Binding-site contacts:
Ligand atom C5 contacts residue TYR202 of chain 1.B at 4.2 Å (hydrophobic).
Ligand atom CAY contacts residue ILE154 of chain 1.B at 3.6 Å (hydrophobic).
Ligand atom CBH contacts residue ILE154 of chain 1.B at 4.5 Å (hydrophobic).
Ligand atom CBC contacts residue PRO150 of chain 1.B at 4.1 Å (hydrophobic).
Ligand atom CBJ contacts residue TRP204 of chain 1.B at 3.5 Å (hydrophobic).
Ligand atom CCM contacts residue TYR202 of chain 1.B at 4.2 Å (hydrophobic).
Ligand atom C3 contacts residue TYR202 of chain 1.B at 3.9 Å (hydrophobic).
Ligand atom CAW contacts residue LEU146 of chain 1.B at 4.4 Å (hydrophobic).
Ligand atom CBC contacts residue LEU146 of chain 1.B at 3.6 Å (hydrophobic).
Ligand atom C6 contacts residue TRP204 of chain 1.B at 4.4 Å (hydrophobic).
Ligand atom O2 contacts residue TYR202 of chain 1.B at 3.2 Å.
Ligand atom O1 contacts residue TYR202 of chain 1.B at 4.2 Å.
Ligand atom O5 contacts residue TYR202 of chain 1.B at 4.4 Å.
Ligand atom CAY contacts residue LEU146 of chain 1.B at 4.2 Å (hydrophobic).
Ligand atom CAZ contacts residue ILE154 of chain 1.B at 4.1 Å (hydrophobic).
Ligand atom CBD contacts residue ILE154 of chain 1.B at 4.1 Å (hydrophobic).
Ligand atom CBF contacts residue TRP204 of chain 1.B at 4.2 Å (hydrophobic).
Ligand atom CBR contacts residue TRP204 of chain 1.B at 4.0 Å (hydrophobic).
Ligand atom CBQ contacts residue TYR202 of chain 1.B at 3.5 Å (hydrophobic).
Ligand atom CBL contacts residue TRP204 of chain 1.B at 4.0 Å (hydrophobic).
Ligand atom CCR contacts residue TYR202 of chain 1.B at 4.2 Å (hydrophobic).
Ligand atom CBF contacts residue ILE154 of chain 1.B at 4.4 Å (hydrophobic).
Ligand atom CBS contacts residue TYR202 of chain 1.B at 3.9 Å (hydrophobic).
Ligand atom CAY contacts residue THR153 of chain 1.B at 4.3 Å.
Ligand atom CCR contacts residue ASP201 of chain 1.B at 3.7 Å.
Ligand atom C2 contacts residue TYR202 of chain 1.B at 3.8 Å (hydrophobic).
Ligand atom C1 contacts residue TYR202 of chain 1.B at 3.6 Å (hydrophobic).
Ligand atom CBS contacts residue TRP204 of chain 1.B at 4.1 Å (hydrophobic).
Ligand atom CBE contacts residue PRO150 of chain 1.B at 3.7 Å (hydrophobic).
Ligand atom CBR contacts residue TYR202 of chain 1.B at 4.3 Å (hydrophobic).
Ligand atom CBH contacts residue TRP204 of chain 1.B at 4.1 Å (hydrophobic).
Ligand atom CBK contacts residue TYR202 of chain 1.B at 3.4 Å (hydrophobic).
Ligand atom CBA contacts residue ILE154 of chain 1.B at 3.7 Å (hydrophobic).
Ligand atom O6 contacts residue TRP204 of chain 1.B at 3.4 Å (h-bond).
Ligand atom CBA contacts residue LEU146 of chain 1.B at 4.5 Å (hydrophobic).

Sequence of chain 1.B:
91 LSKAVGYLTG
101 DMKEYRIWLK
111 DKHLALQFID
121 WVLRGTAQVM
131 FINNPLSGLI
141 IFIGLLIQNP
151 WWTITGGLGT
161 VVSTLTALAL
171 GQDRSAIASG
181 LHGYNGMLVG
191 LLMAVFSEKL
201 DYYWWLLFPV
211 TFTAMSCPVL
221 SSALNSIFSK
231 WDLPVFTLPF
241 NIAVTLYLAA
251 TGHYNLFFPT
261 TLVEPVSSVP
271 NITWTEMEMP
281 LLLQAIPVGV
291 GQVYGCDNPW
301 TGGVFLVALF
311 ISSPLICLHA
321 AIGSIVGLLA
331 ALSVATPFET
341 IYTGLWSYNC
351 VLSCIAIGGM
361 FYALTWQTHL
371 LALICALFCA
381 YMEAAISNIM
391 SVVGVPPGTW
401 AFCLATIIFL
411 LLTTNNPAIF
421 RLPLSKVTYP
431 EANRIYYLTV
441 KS

This protein binds this small molecule.
Small molecule (SMILES): CCCCCCCCCCC(CCCCCCCCCC)(CO[C@H]1O[C@@H](CO)[C@H](O[C@@H]2O[C@@H](CO)[C@H](O)[C@@H](O)[C@@H]2O)[C@@H](O)[C@@H]1O)CO[C@H]1O[C@@H](CO)[C@H](O[C@@H]2O[C@@H](CO)[C@H](O)[C@@H](O)[C@@H]2O)[C@@H](O)[C@H]1O